Sequence of chain 21.G:
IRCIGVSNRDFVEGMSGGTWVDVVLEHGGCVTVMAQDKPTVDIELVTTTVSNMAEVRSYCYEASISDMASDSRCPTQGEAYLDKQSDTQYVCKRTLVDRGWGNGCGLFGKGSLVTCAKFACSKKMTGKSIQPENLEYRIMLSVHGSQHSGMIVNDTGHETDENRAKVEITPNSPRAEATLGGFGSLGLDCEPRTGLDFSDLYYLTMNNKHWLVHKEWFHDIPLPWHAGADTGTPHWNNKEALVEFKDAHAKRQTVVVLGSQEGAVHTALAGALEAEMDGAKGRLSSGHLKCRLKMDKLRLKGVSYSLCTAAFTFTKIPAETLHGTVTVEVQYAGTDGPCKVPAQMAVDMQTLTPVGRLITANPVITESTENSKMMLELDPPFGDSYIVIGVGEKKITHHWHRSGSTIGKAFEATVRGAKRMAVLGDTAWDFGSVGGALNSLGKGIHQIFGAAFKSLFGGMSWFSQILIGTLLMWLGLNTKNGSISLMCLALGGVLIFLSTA

The protein below binds the small molecule below.
Small molecule (SMILES): CC(=O)N[C@H]1[C@H](O[C@H]2[C@H](O)[C@@H](NC(C)=O)CO[C@@H]2CO)O[C@H](CO)[C@@H](O)[C@@H]1O

Binding-site contacts:
Ligand atom O5 contacts residue ASN154 of chain 21.G at 4.0 Å.
Ligand atom C2 contacts residue THR156 of chain 21.G at 4.2 Å.
Ligand atom C8 contacts residue ASN154 of chain 21.G at 3.6 Å.
Ligand atom C6 contacts residue MET151 of chain 21.G at 4.5 Å (hydrophobic).
Ligand atom N2 contacts residue THR156 of chain 21.G at 3.6 Å (h-bond).
Ligand atom C7 contacts residue ASN154 of chain 21.G at 3.3 Å.
Ligand atom O6 contacts residue MET151 of chain 21.G at 3.4 Å.
Ligand atom C8 contacts residue THR156 of chain 21.G at 4.0 Å.
Ligand atom C2 contacts residue ASN154 of chain 21.G at 3.5 Å.
Ligand atom C7 contacts residue THR156 of chain 21.G at 3.9 Å.
Ligand atom N2 contacts residue ASN154 of chain 21.G at 3.8 Å.
Ligand atom C1 contacts residue ASN154 of chain 21.G at 3.4 Å.
Ligand atom C1 contacts residue THR156 of chain 21.G at 3.6 Å.
Ligand atom O7 contacts residue ASN154 of chain 21.G at 2.6 Å (h-bond).